Binding-site contacts:
Ligand atom O5 contacts residue ASN281 of chain 1.C at 3.8 Å.
Ligand atom C4 contacts residue ASN278 of chain 1.C at 4.3 Å.
Ligand atom C7 contacts residue ASN278 of chain 1.C at 3.9 Å.
Ligand atom O7 contacts residue ASN278 of chain 1.C at 4.0 Å.
Ligand atom O6 contacts residue ASN281 of chain 1.C at 4.3 Å.
Ligand atom O5 contacts residue THR280 of chain 1.C at 2.9 Å (h-bond).
Ligand atom O5 contacts residue ASN278 of chain 1.C at 2.5 Å (h-bond).
Ligand atom C1 contacts residue THR280 of chain 1.C at 3.2 Å.
Ligand atom C6 contacts residue THR280 of chain 1.C at 3.7 Å.
Ligand atom N2 contacts residue ASN278 of chain 1.C at 3.0 Å (h-bond).
Ligand atom C3 contacts residue ASN278 of chain 1.C at 4.0 Å.
Ligand atom C2 contacts residue ASN278 of chain 1.C at 2.6 Å.
Ligand atom C5 contacts residue ASN278 of chain 1.C at 3.8 Å.
Ligand atom C1 contacts residue ASN278 of chain 1.C at 1.5 Å.
Ligand atom O6 contacts residue THR280 of chain 1.C at 3.0 Å (h-bond).
Ligand atom C5 contacts residue THR280 of chain 1.C at 3.3 Å.
Ligand atom C6 contacts residue ASN281 of chain 1.C at 4.4 Å.

A small-molecule ligand and the protein it binds are described below.
Small molecule (SMILES): CC(=O)N[C@@H]1[C@@H](O)[C@H](O)[C@@H](CO)O[C@H]1O

Sequence of chain 1.C:
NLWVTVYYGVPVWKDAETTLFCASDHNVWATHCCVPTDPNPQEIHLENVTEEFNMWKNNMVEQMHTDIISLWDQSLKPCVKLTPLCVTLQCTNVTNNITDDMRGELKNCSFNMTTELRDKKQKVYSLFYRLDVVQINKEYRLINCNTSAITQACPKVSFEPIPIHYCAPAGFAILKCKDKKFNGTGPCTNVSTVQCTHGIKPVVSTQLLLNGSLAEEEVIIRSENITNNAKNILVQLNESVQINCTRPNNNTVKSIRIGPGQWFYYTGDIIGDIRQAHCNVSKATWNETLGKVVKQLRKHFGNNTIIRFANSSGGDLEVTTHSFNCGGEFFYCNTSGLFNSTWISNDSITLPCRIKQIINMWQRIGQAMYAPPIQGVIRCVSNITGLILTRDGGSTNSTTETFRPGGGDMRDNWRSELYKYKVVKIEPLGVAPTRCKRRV